This small molecule binds to this protein.
Small molecule (SMILES): CCC[C@H](C)C1(CC)C(=O)NC(=O)NC1=O

Sequence of chain 22.A:
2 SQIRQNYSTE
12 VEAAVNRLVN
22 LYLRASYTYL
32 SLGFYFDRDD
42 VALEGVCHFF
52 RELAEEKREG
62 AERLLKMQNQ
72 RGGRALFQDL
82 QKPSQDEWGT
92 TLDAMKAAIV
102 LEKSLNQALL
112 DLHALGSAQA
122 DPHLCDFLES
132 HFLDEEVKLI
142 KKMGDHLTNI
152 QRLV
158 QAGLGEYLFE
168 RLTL

Binding-site contacts:
Ligand atom C6 contacts residue SER27 of chain 22.A at 3.7 Å.
Ligand atom C17 contacts residue ARG59 of chain 22.A at 3.9 Å.
Ligand atom O9 contacts residue SER27 of chain 22.A at 3.2 Å (h-bond).
Ligand atom C14 contacts residue TYR28 of chain 1.A at 3.6 Å (hydrophobic).
Ligand atom O7 contacts residue RAV1 of chain 22.J at 0.5 Å (h-bond).
Ligand atom C15 contacts residue ARG59 of chain 22.A at 3.5 Å.
Ligand atom C4 contacts residue RAV1 of chain 22.J at 0.7 Å.
Ligand atom O7 contacts residue LEU24 of chain 22.A at 3.2 Å.
Ligand atom C13 contacts residue RAV1 of chain 22.J at 1.5 Å.
Ligand atom C17 contacts residue SER27 of chain 1.A at 3.3 Å.
Ligand atom O8 contacts residue LEU24 of chain 1.A at 2.9 Å.
Ligand atom O7 contacts residue SER27 of chain 22.A at 3.8 Å.
Ligand atom C12 contacts residue RAV1 of chain 22.J at 0.3 Å.
Ligand atom C18 contacts residue RAV1 of chain 22.J at 1.3 Å.
Ligand atom C16 contacts residue SER27 of chain 1.A at 3.7 Å.
Ligand atom C6 contacts residue RAV1 of chain 22.J at 1.3 Å.
Ligand atom C2 contacts residue LEU24 of chain 1.A at 3.8 Å (hydrophobic).
Ligand atom N5 contacts residue ARG59 of chain 22.A at 4.0 Å.
Ligand atom C1 contacts residue RAV1 of chain 22.J at 0.1 Å.
Ligand atom C4 contacts residue SER27 of chain 22.A at 3.4 Å.
Ligand atom C14 contacts residue LEU24 of chain 1.A at 3.8 Å (hydrophobic).
Ligand atom N3 contacts residue RAV1 of chain 22.J at 0.8 Å.
Ligand atom O9 contacts residue RAV1 of chain 22.J at 0.7 Å.
Ligand atom O8 contacts residue RAV1 of chain 22.J at 0.5 Å (h-bond).
Ligand atom N5 contacts residue RAV1 of chain 22.J at 1.3 Å.
Ligand atom C17 contacts residue ALA55 of chain 1.A at 3.9 Å (hydrophobic).
Ligand atom N3 contacts residue ARG59 of chain 1.A at 3.6 Å.
Ligand atom C17 contacts residue RAV1 of chain 22.J at 0.9 Å.
Ligand atom C18 contacts residue LEU81 of chain 1.A at 3.9 Å (hydrophobic).
Ligand atom C4 contacts residue ARG59 of chain 1.A at 3.9 Å.
Ligand atom C12 contacts residue LEU81 of chain 1.A at 3.8 Å (hydrophobic).
Ligand atom C15 contacts residue RAV1 of chain 22.J at 0.7 Å.
Ligand atom C16 contacts residue RAV1 of chain 22.J at 0.7 Å.
Ligand atom C14 contacts residue SER27 of chain 1.A at 2.8 Å.
Ligand atom C12 contacts residue LEU81 of chain 22.A at 3.9 Å (hydrophobic).
Ligand atom C18 contacts residue LEU81 of chain 22.A at 3.2 Å (hydrophobic).
Ligand atom C2 contacts residue RAV1 of chain 22.J at 1.3 Å.
Ligand atom O9 contacts residue ARG59 of chain 1.A at 4.0 Å.
Ligand atom N5 contacts residue SER27 of chain 22.A at 2.7 Å (h-bond).
Ligand atom C14 contacts residue RAV1 of chain 22.J at 1.3 Å.

Sequence of chain 1.A:
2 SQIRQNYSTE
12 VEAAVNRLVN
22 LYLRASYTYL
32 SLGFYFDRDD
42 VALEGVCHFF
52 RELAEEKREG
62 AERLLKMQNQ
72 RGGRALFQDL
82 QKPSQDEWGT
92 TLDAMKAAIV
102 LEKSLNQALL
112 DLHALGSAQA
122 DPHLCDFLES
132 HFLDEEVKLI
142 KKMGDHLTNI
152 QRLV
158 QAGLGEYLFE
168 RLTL